Binding-site contacts:
Ligand atom C4 contacts residue ASN212 of chain 16.H at 4.2 Å.
Ligand atom C7 contacts residue ASN212 of chain 16.H at 4.0 Å.
Ligand atom N2 contacts residue ASN212 of chain 16.H at 2.9 Å (h-bond).
Ligand atom O5 contacts residue ASN212 of chain 16.H at 2.4 Å (h-bond).
Ligand atom C5 contacts residue ASN212 of chain 16.H at 3.7 Å.
Ligand atom C1 contacts residue ILE211 of chain 16.H at 4.3 Å (hydrophobic).
Ligand atom O6 contacts residue ASN212 of chain 16.H at 4.3 Å.
Ligand atom N2 contacts residue ILE211 of chain 16.H at 4.5 Å.
Ligand atom C2 contacts residue ASN212 of chain 16.H at 2.5 Å.
Ligand atom C1 contacts residue ASN212 of chain 16.H at 1.4 Å.
Ligand atom C3 contacts residue ASN212 of chain 16.H at 3.8 Å.

Sequence of chain 16.H:
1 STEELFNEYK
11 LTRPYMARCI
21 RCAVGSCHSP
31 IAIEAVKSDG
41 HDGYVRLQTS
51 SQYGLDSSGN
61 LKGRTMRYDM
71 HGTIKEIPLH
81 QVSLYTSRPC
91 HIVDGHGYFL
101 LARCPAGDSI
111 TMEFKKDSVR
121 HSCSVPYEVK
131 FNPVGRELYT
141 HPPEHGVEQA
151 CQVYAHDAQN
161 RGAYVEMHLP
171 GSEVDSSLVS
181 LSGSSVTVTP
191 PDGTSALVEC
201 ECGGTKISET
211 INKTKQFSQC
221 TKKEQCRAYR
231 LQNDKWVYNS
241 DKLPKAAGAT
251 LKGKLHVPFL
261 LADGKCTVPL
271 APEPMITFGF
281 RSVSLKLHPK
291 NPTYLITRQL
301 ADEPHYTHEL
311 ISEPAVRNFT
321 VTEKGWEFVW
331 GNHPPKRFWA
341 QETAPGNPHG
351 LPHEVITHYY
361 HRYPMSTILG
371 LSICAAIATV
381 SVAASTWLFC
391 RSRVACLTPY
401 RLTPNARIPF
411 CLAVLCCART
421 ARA

This small molecule binds to this protein.
Small molecule (SMILES): CC(=O)N[C@@H]1[C@@H](O)[C@H](O)[C@@H](CO)O[C@H]1O